Sequence of chain 1.B:
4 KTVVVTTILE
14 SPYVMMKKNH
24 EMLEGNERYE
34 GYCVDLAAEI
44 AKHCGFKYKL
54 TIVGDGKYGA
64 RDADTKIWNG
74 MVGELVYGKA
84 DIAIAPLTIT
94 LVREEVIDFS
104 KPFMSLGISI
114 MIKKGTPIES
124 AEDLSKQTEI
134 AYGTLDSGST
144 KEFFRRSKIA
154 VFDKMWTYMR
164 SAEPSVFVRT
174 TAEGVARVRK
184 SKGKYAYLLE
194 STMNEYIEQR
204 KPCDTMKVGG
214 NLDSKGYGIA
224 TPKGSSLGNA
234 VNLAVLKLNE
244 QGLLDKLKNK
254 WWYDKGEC

The small molecule below binds the protein below.
Small molecule (SMILES): CC(C)(C)c1onc([O-])c1C[C@H]([NH3+])C(=O)[O-]

Binding-site contacts:
Ligand atom O27 contacts residue THR91 of chain 1.B at 3.1 Å (h-bond).
Ligand atom C5 contacts residue GLU193 of chain 1.B at 3.4 Å.
Ligand atom O4 contacts residue THR143 of chain 1.B at 2.9 Å (h-bond).
Ligand atom N1 contacts residue LEU192 of chain 1.B at 3.8 Å.
Ligand atom C12 contacts residue PRO89 of chain 1.B at 3.9 Å (hydrophobic).
Ligand atom C12 contacts residue TYR61 of chain 1.B at 3.6 Å (hydrophobic).
Ligand atom C7 contacts residue GLU193 of chain 1.B at 3.9 Å.
Ligand atom C14 contacts residue GLU13 of chain 1.B at 3.2 Å.
Ligand atom C11 contacts residue THR91 of chain 1.B at 3.4 Å.
Ligand atom O27 contacts residue TYR61 of chain 1.B at 3.6 Å.
Ligand atom O27 contacts residue PRO89 of chain 1.B at 3.8 Å.
Ligand atom O28 contacts residue TYR61 of chain 1.B at 3.4 Å.
Ligand atom O4 contacts residue SER142 of chain 1.B at 3.7 Å.
Ligand atom O8 contacts residue GLU193 of chain 1.B at 3.3 Å (salt-bridge).
Ligand atom C25 contacts residue THR91 of chain 1.B at 3.8 Å.
Ligand atom N24 contacts residue TYR220 of chain 1.B at 3.8 Å.
Ligand atom C14 contacts residue THR174 of chain 1.B at 3.0 Å.
Ligand atom C3 contacts residue GLU193 of chain 1.B at 3.6 Å.
Ligand atom N24 contacts residue PRO89 of chain 1.B at 2.9 Å (h-bond).
Ligand atom C2 contacts residue THR143 of chain 1.B at 3.3 Å.
Ligand atom O27 contacts residue LEU90 of chain 1.B at 3.7 Å.
Ligand atom C14 contacts residue TYR61 of chain 1.B at 3.5 Å (hydrophobic).
Ligand atom C6 contacts residue TYR61 of chain 1.B at 3.6 Å (hydrophobic).
Ligand atom O28 contacts residue ARG96 of chain 1.B at 2.9 Å (salt-bridge).
Ligand atom C25 contacts residue SER142 of chain 1.B at 3.4 Å.
Ligand atom C25 contacts residue TYR61 of chain 1.B at 3.7 Å (hydrophobic).
Ligand atom C12 contacts residue GLU193 of chain 1.B at 3.6 Å.
Ligand atom C13 contacts residue MET196 of chain 1.B at 3.4 Å (hydrophobic).
Ligand atom N1 contacts residue THR143 of chain 1.B at 3.0 Å (h-bond).
Ligand atom O28 contacts residue GLY141 of chain 1.B at 3.0 Å.
Ligand atom N24 contacts residue GLU193 of chain 1.B at 2.9 Å (salt-bridge).
Ligand atom O28 contacts residue SER142 of chain 1.B at 2.7 Å (h-bond).
Ligand atom O27 contacts residue ARG96 of chain 1.B at 2.7 Å (salt-bridge).
Ligand atom C11 contacts residue SER142 of chain 1.B at 3.3 Å.
Ligand atom C11 contacts residue GLU193 of chain 1.B at 3.7 Å.
Ligand atom N1 contacts residue GLU193 of chain 1.B at 3.7 Å.
Ligand atom C12 contacts residue TYR220 of chain 1.B at 3.9 Å (hydrophobic).
Ligand atom O8 contacts residue LEU192 of chain 1.B at 3.9 Å.
Ligand atom C25 contacts residue ARG96 of chain 1.B at 3.4 Å.
Ligand atom N24 contacts residue THR91 of chain 1.B at 2.7 Å (h-bond).